Sequence of chain 1.A:
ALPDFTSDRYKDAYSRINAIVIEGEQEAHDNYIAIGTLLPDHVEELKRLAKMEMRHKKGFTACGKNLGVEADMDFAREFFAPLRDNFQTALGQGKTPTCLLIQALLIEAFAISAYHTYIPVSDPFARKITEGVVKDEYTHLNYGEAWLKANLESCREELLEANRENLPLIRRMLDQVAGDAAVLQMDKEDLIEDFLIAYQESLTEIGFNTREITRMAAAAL

This small molecule binds to this protein.
Small molecule (SMILES): CCCCCCCCC[C@H]1C[C@@H]1C(=O)O

Binding-site contacts:
Ligand atom CAL contacts residue GLY45 of chain 1.A at 3.0 Å.
Ligand atom CAN contacts residue TYR136 of chain 1.A at 3.7 Å (hydrophobic).
Ligand atom CAL contacts residue ALA49 of chain 1.A at 4.0 Å (hydrophobic).
Ligand atom CAJ contacts residue TYR136 of chain 1.A at 3.6 Å (hydrophobic).
Ligand atom OAB contacts residue GLU74 of chain 1.A at 2.9 Å (salt-bridge).
Ligand atom CAF contacts residue ILE41 of chain 1.A at 3.6 Å (hydrophobic).
Ligand atom CAA contacts residue MET207 of chain 1.A at 3.5 Å (hydrophobic).
Ligand atom CAM contacts residue ALA132 of chain 1.A at 4.1 Å (hydrophobic).
Ligand atom CAK contacts residue TYR136 of chain 1.A at 4.1 Å (hydrophobic).
Ligand atom CAM contacts residue FE1 of chain 1.C at 3.0 Å.
Ligand atom CAN contacts residue GLU46 of chain 1.A at 3.9 Å.
Ligand atom CAM contacts residue GLU74 of chain 1.A at 3.7 Å.
Ligand atom OAB contacts residue ALA49 of chain 1.A at 4.0 Å.
Ligand atom CAM contacts residue ALA49 of chain 1.A at 3.9 Å (hydrophobic).
Ligand atom OAC contacts residue ALA49 of chain 1.A at 3.9 Å.
Ligand atom CAA contacts residue ALA202 of chain 1.A at 3.8 Å (hydrophobic).
Ligand atom OAC contacts residue GLU74 of chain 1.A at 3.2 Å (salt-bridge).
Ligand atom CAE contacts residue ILE38 of chain 1.A at 4.0 Å (hydrophobic).
Ligand atom OAB contacts residue FE1 of chain 1.B at 2.1 Å.
Ligand atom CAL contacts residue GLU46 of chain 1.A at 3.7 Å.
Ligand atom CAM contacts residue GLU46 of chain 1.A at 3.8 Å.
Ligand atom OAC contacts residue GLU129 of chain 1.A at 2.8 Å (salt-bridge).
Ligand atom CAE contacts residue ALA135 of chain 1.A at 3.9 Å (hydrophobic).
Ligand atom CAG contacts residue PHE131 of chain 1.A at 3.5 Å (hydrophobic).
Ligand atom OAC contacts residue FE1 of chain 1.C at 2.2 Å.
Ligand atom CAM contacts residue FE1 of chain 1.B at 3.1 Å.
Ligand atom CAN contacts residue ALA132 of chain 1.A at 3.8 Å (hydrophobic).
Ligand atom CAI contacts residue PHE131 of chain 1.A at 3.8 Å (hydrophobic).
Ligand atom OAC contacts residue GLN124 of chain 1.A at 3.4 Å (h-bond).
Ligand atom CAD contacts residue ALA135 of chain 1.A at 3.7 Å (hydrophobic).
Ligand atom CAG contacts residue ALA135 of chain 1.A at 3.8 Å (hydrophobic).
Ligand atom CAL contacts residue ILE128 of chain 1.A at 3.7 Å (hydrophobic).
Ligand atom OAB contacts residue GLU46 of chain 1.A at 2.6 Å (salt-bridge).
Ligand atom CAH contacts residue VAL42 of chain 1.A at 3.6 Å (hydrophobic).
Ligand atom CAO contacts residue ILE128 of chain 1.A at 3.4 Å (hydrophobic).
Ligand atom OAB contacts residue FE1 of chain 1.C at 3.3 Å.
Ligand atom CAM contacts residue GLU129 of chain 1.A at 3.8 Å.
Ligand atom CAO contacts residue ALA132 of chain 1.A at 3.7 Å (hydrophobic).
Ligand atom CAK contacts residue ALA132 of chain 1.A at 3.7 Å (hydrophobic).
Ligand atom OAC contacts residue FE1 of chain 1.B at 3.6 Å.